Sequence of chain 8.D:
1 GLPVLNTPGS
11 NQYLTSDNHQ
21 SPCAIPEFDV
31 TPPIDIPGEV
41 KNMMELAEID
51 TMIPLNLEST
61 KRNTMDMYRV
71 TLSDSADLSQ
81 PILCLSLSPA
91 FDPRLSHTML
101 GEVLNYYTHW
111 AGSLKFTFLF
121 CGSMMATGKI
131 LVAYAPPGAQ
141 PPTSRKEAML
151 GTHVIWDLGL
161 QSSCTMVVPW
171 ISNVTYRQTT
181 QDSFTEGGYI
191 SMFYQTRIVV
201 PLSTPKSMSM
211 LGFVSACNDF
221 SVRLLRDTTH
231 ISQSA

Sequence of chain 8.B:
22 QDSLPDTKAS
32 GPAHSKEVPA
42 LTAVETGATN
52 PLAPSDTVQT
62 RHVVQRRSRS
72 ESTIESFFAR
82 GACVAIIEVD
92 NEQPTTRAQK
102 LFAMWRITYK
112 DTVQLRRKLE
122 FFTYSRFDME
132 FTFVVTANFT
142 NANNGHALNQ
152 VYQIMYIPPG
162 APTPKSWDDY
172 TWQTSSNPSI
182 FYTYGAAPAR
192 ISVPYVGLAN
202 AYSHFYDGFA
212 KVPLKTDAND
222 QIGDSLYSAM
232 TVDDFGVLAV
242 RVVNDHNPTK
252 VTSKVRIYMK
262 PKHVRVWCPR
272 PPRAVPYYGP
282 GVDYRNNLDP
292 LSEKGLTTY

Binding-site contacts:
Ligand atom C23 contacts residue TYR110 of chain 8.B at 3.3 Å (hydrophobic).
Ligand atom C7 contacts residue PHE132 of chain 8.B at 3.6 Å (hydrophobic).
Ligand atom C21 contacts residue PHE236 of chain 8.B at 3.4 Å (hydrophobic).
Ligand atom C4 contacts residue ALA24 of chain 8.D at 3.8 Å (hydrophobic).
Ligand atom C8 contacts residue PHE132 of chain 8.B at 3.4 Å (hydrophobic).
Ligand atom C10 contacts residue VAL194 of chain 8.B at 3.7 Å (hydrophobic).
Ligand atom C3 contacts residue ALA24 of chain 8.D at 3.7 Å (hydrophobic).
Ligand atom C9 contacts residue TYR157 of chain 8.B at 3.8 Å (hydrophobic).
Ligand atom C14 contacts residue PHE236 of chain 8.B at 3.9 Å (hydrophobic).
Ligand atom C26 contacts residue THR109 of chain 8.B at 3.7 Å.
Ligand atom C9 contacts residue ILE108 of chain 8.B at 3.5 Å (hydrophobic).
Ligand atom C20 contacts residue TYR110 of chain 8.B at 3.5 Å (hydrophobic).
Ligand atom N3 contacts residue ILE192 of chain 8.B at 3.8 Å.
Ligand atom N4 contacts residue ILE192 of chain 8.B at 3.6 Å.
Ligand atom C22 contacts residue TYR203 of chain 8.B at 3.5 Å (hydrophobic).
Ligand atom C1 contacts residue PRO179 of chain 8.B at 3.9 Å (hydrophobic).
Ligand atom N6 contacts residue VAL194 of chain 8.B at 3.7 Å.
Ligand atom C27 contacts residue THR109 of chain 8.B at 3.5 Å.
Ligand atom C12 contacts residue PHE236 of chain 8.B at 3.8 Å (hydrophobic).
Ligand atom C23 contacts residue PHE236 of chain 8.B at 3.5 Å (hydrophobic).
Ligand atom C4 contacts residue TYR157 of chain 8.B at 3.4 Å (hydrophobic).
Ligand atom O24 contacts residue TYR110 of chain 8.B at 3.9 Å.
Ligand atom N4 contacts residue LEU239 of chain 8.B at 3.8 Å.
Ligand atom C11 contacts residue VAL194 of chain 8.B at 3.7 Å (hydrophobic).
Ligand atom C19 contacts residue TYR110 of chain 8.B at 3.7 Å (hydrophobic).
Ligand atom C8 contacts residue ILE108 of chain 8.B at 3.8 Å (hydrophobic).
Ligand atom C3 contacts residue PRO179 of chain 8.B at 3.7 Å (hydrophobic).
Ligand atom C19 contacts residue PHE236 of chain 8.B at 3.5 Å (hydrophobic).
Ligand atom C3 contacts residue TYR157 of chain 8.B at 3.5 Å (hydrophobic).
Ligand atom C11 contacts residue TYR157 of chain 8.B at 3.6 Å (hydrophobic).
Ligand atom C20 contacts residue PHE236 of chain 8.B at 3.2 Å (hydrophobic).
Ligand atom O24 contacts residue PHE236 of chain 8.B at 3.7 Å.
Ligand atom C1 contacts residue ILE155 of chain 8.B at 3.7 Å (hydrophobic).
Ligand atom C14 contacts residue VAL197 of chain 8.B at 3.6 Å (hydrophobic).
Ligand atom C21 contacts residue TYR203 of chain 8.B at 3.8 Å (hydrophobic).
Ligand atom C10 contacts residue TYR157 of chain 8.B at 3.6 Å (hydrophobic).
Ligand atom C1 contacts residue ILE181 of chain 8.B at 3.4 Å (hydrophobic).
Ligand atom C22 contacts residue PHE236 of chain 8.B at 3.9 Å (hydrophobic).
Ligand atom C13 contacts residue VAL197 of chain 8.B at 3.6 Å (hydrophobic).
Ligand atom O25 contacts residue TYR110 of chain 8.B at 3.0 Å.

This protein binds this small molecule.
Small molecule (SMILES): CCOC(=O)c1ccc(OCCCCC2CCN(c3ccc(C)nn3)CC2)cc1

Sequence of chain 9.D:
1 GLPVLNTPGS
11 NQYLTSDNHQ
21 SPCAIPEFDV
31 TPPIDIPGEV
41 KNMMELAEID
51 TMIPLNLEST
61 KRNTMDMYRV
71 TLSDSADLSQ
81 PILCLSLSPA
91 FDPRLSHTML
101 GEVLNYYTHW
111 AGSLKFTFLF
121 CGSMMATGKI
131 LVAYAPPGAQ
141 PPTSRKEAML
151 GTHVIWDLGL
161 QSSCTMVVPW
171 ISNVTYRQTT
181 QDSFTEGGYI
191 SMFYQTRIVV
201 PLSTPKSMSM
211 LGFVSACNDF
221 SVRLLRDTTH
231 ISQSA